The small molecule below binds the protein below.
Small molecule (SMILES): CC(=O)N[C@H]1[C@H](O[C@H]2[C@H](O)[C@@H](NC(C)=O)CO[C@@H]2CO)O[C@H](CO)[C@@H](O[C@@H]2O[C@H](CO)[C@@H](O)[C@H](O[C@H]3O[C@H](CO)[C@@H](O)[C@H](O)[C@@H]3O)[C@@H]2O)[C@@H]1O

Binding-site contacts:
Ligand atom C7 contacts residue ASN100 of chain 1.A at 3.0 Å.
Ligand atom C1 contacts residue SER102 of chain 1.A at 2.9 Å.
Ligand atom C2 contacts residue SER102 of chain 1.A at 4.4 Å.
Ligand atom C3 contacts residue ASN100 of chain 1.A at 3.8 Å.
Ligand atom C2 contacts residue ASN100 of chain 1.A at 2.4 Å.
Ligand atom O5 contacts residue ASN100 of chain 1.A at 2.3 Å (h-bond).
Ligand atom C5 contacts residue ASN100 of chain 1.A at 3.6 Å.
Ligand atom N2 contacts residue ASN100 of chain 1.A at 2.9 Å (h-bond).
Ligand atom O7 contacts residue ASN100 of chain 1.A at 2.6 Å (h-bond).
Ligand atom C6 contacts residue SER102 of chain 1.A at 3.6 Å.
Ligand atom C8 contacts residue ASN100 of chain 1.A at 4.2 Å.
Ligand atom C5 contacts residue SER102 of chain 1.A at 3.2 Å.
Ligand atom C6 contacts residue LEU103 of chain 1.A at 4.3 Å (hydrophobic).
Ligand atom C1 contacts residue ASN100 of chain 1.A at 1.4 Å.
Ligand atom C4 contacts residue ASN100 of chain 1.A at 4.2 Å.
Ligand atom O5 contacts residue SER102 of chain 1.A at 2.6 Å (h-bond).

Sequence of chain 1.A:
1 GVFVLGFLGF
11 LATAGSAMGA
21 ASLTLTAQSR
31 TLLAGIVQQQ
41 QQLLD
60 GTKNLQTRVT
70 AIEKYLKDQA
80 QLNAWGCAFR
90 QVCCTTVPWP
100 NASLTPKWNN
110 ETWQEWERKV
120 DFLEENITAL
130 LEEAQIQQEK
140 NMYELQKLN